Binding-site contacts:
Ligand atom C5 contacts residue ASN650 of chain 13.A at 3.6 Å.
Ligand atom C1 contacts residue TRP627 of chain 13.A at 3.3 Å (hydrophobic).
Ligand atom N2 contacts residue ASN650 of chain 13.A at 3.4 Å (h-bond).
Ligand atom O7 contacts residue ASP682 of chain 13.A at 4.2 Å.
Ligand atom O7 contacts residue PRO681 of chain 13.A at 4.0 Å.
Ligand atom O3 contacts residue ASN650 of chain 13.A at 3.8 Å.
Ligand atom O5 contacts residue TRP627 of chain 13.A at 2.9 Å.
Ligand atom C4 contacts residue ASN650 of chain 13.A at 4.2 Å.
Ligand atom C3 contacts residue ASN650 of chain 13.A at 3.6 Å.
Ligand atom C1 contacts residue ASN650 of chain 13.A at 1.4 Å.
Ligand atom O5 contacts residue ASN650 of chain 13.A at 2.4 Å (h-bond).
Ligand atom C2 contacts residue ASN650 of chain 13.A at 2.5 Å.
Ligand atom O7 contacts residue ASN650 of chain 13.A at 4.5 Å.
Ligand atom C5 contacts residue TRP627 of chain 13.A at 3.7 Å (hydrophobic).
Ligand atom C7 contacts residue ASN650 of chain 13.A at 3.9 Å.
Ligand atom C6 contacts residue TRP627 of chain 13.A at 4.0 Å (hydrophobic).
Ligand atom C8 contacts residue ASN650 of chain 13.A at 4.2 Å.

Sequence of chain 13.A:
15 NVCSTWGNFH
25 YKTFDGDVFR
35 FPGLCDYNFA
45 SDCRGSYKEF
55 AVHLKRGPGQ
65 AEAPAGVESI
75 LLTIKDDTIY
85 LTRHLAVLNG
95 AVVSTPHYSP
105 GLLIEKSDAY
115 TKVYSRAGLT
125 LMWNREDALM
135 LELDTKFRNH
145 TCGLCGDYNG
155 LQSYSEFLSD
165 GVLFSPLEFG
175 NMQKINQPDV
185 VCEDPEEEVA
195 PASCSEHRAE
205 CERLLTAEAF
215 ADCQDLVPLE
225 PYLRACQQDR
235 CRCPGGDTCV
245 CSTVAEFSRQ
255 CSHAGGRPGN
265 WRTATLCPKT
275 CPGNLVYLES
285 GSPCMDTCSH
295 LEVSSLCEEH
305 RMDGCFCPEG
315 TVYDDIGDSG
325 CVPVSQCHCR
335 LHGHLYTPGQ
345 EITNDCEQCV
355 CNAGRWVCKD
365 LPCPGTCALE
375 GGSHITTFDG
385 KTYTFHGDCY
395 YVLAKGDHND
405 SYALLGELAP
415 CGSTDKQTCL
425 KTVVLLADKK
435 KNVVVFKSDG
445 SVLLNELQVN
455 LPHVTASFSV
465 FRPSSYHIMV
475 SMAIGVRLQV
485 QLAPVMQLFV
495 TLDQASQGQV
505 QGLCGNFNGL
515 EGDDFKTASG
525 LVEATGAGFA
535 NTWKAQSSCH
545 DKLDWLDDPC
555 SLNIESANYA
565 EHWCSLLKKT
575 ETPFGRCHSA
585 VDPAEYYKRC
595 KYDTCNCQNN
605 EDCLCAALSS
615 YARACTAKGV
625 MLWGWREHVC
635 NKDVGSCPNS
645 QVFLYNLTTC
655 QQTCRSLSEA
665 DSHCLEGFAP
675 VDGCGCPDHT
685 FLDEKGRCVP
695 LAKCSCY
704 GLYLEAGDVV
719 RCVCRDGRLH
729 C

This protein binds this small molecule.
Small molecule (SMILES): CC(=O)N[C@@H]1[C@@H](O)[C@H](O)[C@@H](CO)O[C@H]1O